Sequence of chain 1.C:
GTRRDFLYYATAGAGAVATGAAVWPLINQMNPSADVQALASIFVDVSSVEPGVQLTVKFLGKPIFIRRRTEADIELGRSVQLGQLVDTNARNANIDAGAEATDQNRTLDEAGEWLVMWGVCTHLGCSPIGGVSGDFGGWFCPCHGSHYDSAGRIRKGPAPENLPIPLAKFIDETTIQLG

Binding-site contacts:
Ligand atom O5 contacts residue HIS152 of chain 1.C at 3.4 Å (h-bond).
Ligand atom C7M contacts residue VAL293 of chain 1.D at 3.8 Å (hydrophobic).
Ligand atom C5 contacts residue VAL161 of chain 1.D at 3.6 Å (hydrophobic).
Ligand atom O5 contacts residue VAL161 of chain 1.D at 3.2 Å.
Ligand atom O14 contacts residue MET140 of chain 1.D at 3.7 Å.
Ligand atom O4 contacts residue TYR302 of chain 1.D at 3.6 Å.
Ligand atom C8 contacts residue GLU295 of chain 1.D at 3.8 Å.
Ligand atom O8 contacts residue PHE298 of chain 1.D at 3.6 Å.
Ligand atom C24 contacts residue PHE144 of chain 1.D at 3.8 Å (hydrophobic).
Ligand atom C8A contacts residue ILE162 of chain 1.D at 3.5 Å (hydrophobic).
Ligand atom C4A contacts residue PRO294 of chain 1.D at 3.7 Å (hydrophobic).
Ligand atom O8 contacts residue PRO294 of chain 1.D at 3.8 Å.
Ligand atom C5M contacts residue CYS151 of chain 1.C at 3.6 Å (hydrophobic).
Ligand atom O4 contacts residue HIS152 of chain 1.C at 2.9 Å (h-bond).
Ligand atom C16 contacts residue ILE162 of chain 1.D at 3.5 Å (hydrophobic).
Ligand atom O7 contacts residue GLU295 of chain 1.D at 3.4 Å (salt-bridge).
Ligand atom C4 contacts residue TYR302 of chain 1.D at 3.7 Å (hydrophobic).
Ligand atom C4 contacts residue VAL161 of chain 1.D at 3.5 Å (hydrophobic).
Ligand atom C8 contacts residue ILE162 of chain 1.D at 3.7 Å (hydrophobic).
Ligand atom O4 contacts residue VAL161 of chain 1.D at 3.1 Å.
Ligand atom C22 contacts residue PHE298 of chain 1.D at 3.7 Å (hydrophobic).
Ligand atom C25 contacts residue LEU137 of chain 1.D at 3.7 Å (hydrophobic).
Ligand atom C4A contacts residue VAL161 of chain 1.D at 3.7 Å (hydrophobic).
Ligand atom C3M contacts residue MET336 of chain 1.D at 3.7 Å (hydrophobic).
Ligand atom O12 contacts residue MET336 of chain 1.D at 3.6 Å.
Ligand atom C23 contacts residue PHE337 of chain 1.D at 3.4 Å (hydrophobic).
Ligand atom C23 contacts residue ILE340 of chain 1.D at 3.8 Å (hydrophobic).
Ligand atom O8 contacts residue ILE162 of chain 1.D at 3.9 Å.
Ligand atom C7 contacts residue GLY158 of chain 1.D at 3.8 Å.
Ligand atom O7 contacts residue GLY158 of chain 1.D at 3.6 Å.
Ligand atom C8A contacts residue PRO294 of chain 1.D at 3.6 Å (hydrophobic).
Ligand atom O1 contacts residue ILE162 of chain 1.D at 3.5 Å.
Ligand atom C6 contacts residue PRO294 of chain 1.D at 3.9 Å (hydrophobic).
Ligand atom C7M contacts residue MET154 of chain 1.D at 3.9 Å (hydrophobic).
Ligand atom O8 contacts residue GLU295 of chain 1.D at 2.7 Å (salt-bridge).
Ligand atom O14 contacts residue ALA141 of chain 1.D at 3.9 Å.
Ligand atom C5 contacts residue PRO294 of chain 1.D at 3.8 Å (hydrophobic).
Ligand atom C7M contacts residue ILE292 of chain 1.D at 3.5 Å (hydrophobic).
Ligand atom C7 contacts residue PRO294 of chain 1.D at 3.8 Å (hydrophobic).
Ligand atom C8 contacts residue PRO294 of chain 1.D at 3.6 Å (hydrophobic).

Sequence of chain 1.D:
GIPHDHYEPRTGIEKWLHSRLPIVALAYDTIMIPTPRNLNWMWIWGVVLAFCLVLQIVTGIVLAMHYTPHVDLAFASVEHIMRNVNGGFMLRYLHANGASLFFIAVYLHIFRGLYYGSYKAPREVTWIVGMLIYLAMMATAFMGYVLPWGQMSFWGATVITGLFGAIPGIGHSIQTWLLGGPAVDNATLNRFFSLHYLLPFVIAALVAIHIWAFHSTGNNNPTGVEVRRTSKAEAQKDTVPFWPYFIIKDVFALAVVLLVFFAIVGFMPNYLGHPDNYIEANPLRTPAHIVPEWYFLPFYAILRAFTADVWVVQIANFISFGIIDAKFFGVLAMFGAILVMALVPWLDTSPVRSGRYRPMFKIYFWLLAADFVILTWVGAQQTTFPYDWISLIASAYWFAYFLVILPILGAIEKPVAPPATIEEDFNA

This small molecule binds to this protein.
Small molecule (SMILES): C/C=C(C)/C=C/C=C[C@H](OC)[C@@H](C)[C@@H](OC)[C@@H](C)CCc1oc2c(O)c(OC)cc(OC)c2c(=O)c1C